Sequence of chain 1.A:
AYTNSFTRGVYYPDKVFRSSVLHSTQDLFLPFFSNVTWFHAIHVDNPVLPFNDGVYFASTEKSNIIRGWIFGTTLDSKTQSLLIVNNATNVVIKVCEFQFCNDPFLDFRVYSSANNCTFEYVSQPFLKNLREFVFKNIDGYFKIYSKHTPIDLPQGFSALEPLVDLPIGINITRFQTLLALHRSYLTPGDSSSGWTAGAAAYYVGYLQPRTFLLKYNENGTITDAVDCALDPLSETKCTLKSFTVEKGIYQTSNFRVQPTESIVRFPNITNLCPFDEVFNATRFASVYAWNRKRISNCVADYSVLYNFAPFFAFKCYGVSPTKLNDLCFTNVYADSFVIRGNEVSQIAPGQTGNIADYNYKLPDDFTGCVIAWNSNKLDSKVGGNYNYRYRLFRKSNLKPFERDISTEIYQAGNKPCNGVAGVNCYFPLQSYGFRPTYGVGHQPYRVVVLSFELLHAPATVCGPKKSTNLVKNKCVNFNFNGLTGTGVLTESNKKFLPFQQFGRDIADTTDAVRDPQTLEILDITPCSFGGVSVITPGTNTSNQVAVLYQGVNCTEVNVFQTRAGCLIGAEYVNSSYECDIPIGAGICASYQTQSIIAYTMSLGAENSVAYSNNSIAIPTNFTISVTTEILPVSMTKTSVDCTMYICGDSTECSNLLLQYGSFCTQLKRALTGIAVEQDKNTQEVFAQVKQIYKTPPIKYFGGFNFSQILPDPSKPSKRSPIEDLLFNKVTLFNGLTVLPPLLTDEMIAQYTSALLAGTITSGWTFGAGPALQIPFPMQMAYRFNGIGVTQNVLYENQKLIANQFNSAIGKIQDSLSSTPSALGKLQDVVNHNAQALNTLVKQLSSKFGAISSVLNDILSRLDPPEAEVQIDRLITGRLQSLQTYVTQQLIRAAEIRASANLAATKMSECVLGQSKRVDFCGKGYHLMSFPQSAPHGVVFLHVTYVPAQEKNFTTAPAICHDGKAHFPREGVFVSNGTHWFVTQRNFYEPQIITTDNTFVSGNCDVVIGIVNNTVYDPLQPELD

Binding-site contacts:
Ligand atom C8 contacts residue GLU281 of chain 1.A at 4.5 Å.
Ligand atom C7 contacts residue GLU281 of chain 1.A at 4.1 Å.
Ligand atom C5 contacts residue ASN282 of chain 1.A at 3.5 Å.
Ligand atom C2 contacts residue ASN282 of chain 1.A at 3.6 Å.
Ligand atom C1 contacts residue ASN282 of chain 1.A at 2.9 Å.
Ligand atom C6 contacts residue ASN282 of chain 1.A at 3.8 Å.
Ligand atom O5 contacts residue ASN282 of chain 1.A at 2.3 Å (h-bond).
Ligand atom C4 contacts residue ASN282 of chain 1.A at 4.1 Å.
Ligand atom O5 contacts residue GLU281 of chain 1.A at 4.1 Å.
Ligand atom C2 contacts residue GLU281 of chain 1.A at 3.7 Å.
Ligand atom C1 contacts residue GLU281 of chain 1.A at 3.0 Å.
Ligand atom N2 contacts residue GLU281 of chain 1.A at 3.5 Å (salt-bridge).

The small molecule below binds the protein below.
Small molecule (SMILES): CC(=O)N[C@@H]1[C@@H](O)[C@H](O)[C@@H](CO)O[C@H]1O